Binding-site contacts:
Ligand atom C6 contacts residue GLY422 of chain 1.D at 3.8 Å.
Ligand atom P contacts residue DC1 of chain 1.OB at 1.6 Å.
Ligand atom C5 contacts residue PRO204 of chain 1.D at 3.9 Å (hydrophobic).
Ligand atom C8 contacts residue PRO204 of chain 1.D at 4.1 Å (hydrophobic).
Ligand atom C5 contacts residue PRO414 of chain 1.D at 4.1 Å (hydrophobic).
Ligand atom N6 contacts residue GLY420 of chain 1.D at 4.2 Å.
Ligand atom N7 contacts residue PRO204 of chain 1.D at 4.0 Å.
Ligand atom C4' contacts residue DC1 of chain 1.OB at 4.1 Å.
Ligand atom N3 contacts residue PRO414 of chain 1.D at 3.9 Å.
Ligand atom N6 contacts residue GLY422 of chain 1.D at 3.1 Å (h-bond).
Ligand atom N9 contacts residue PRO204 of chain 1.D at 4.2 Å.
Ligand atom O5' contacts residue ASP409 of chain 1.N at 3.6 Å (salt-bridge).
Ligand atom C4 contacts residue PRO204 of chain 1.D at 4.0 Å (hydrophobic).
Ligand atom C1' contacts residue DC1 of chain 1.OB at 3.8 Å.
Ligand atom O4' contacts residue DC1 of chain 1.OB at 3.3 Å.
Ligand atom C2 contacts residue GLY422 of chain 1.D at 3.5 Å.
Ligand atom C2 contacts residue PRO414 of chain 1.D at 4.1 Å (hydrophobic).
Ligand atom C3' contacts residue HIS413 of chain 1.D at 3.6 Å.
Ligand atom O3' contacts residue HIS413 of chain 1.D at 4.1 Å.
Ligand atom N6 contacts residue PHE421 of chain 1.D at 4.1 Å.
Ligand atom OP2 contacts residue DC1 of chain 1.OB at 2.5 Å (h-bond).
Ligand atom O5' contacts residue DC1 of chain 1.OB at 2.5 Å (h-bond).
Ligand atom C6 contacts residue SER415 of chain 1.D at 4.0 Å.
Ligand atom N7 contacts residue HIS413 of chain 1.D at 4.0 Å.
Ligand atom N6 contacts residue SER415 of chain 1.D at 3.4 Å.
Ligand atom OP1 contacts residue ASN411 of chain 1.N at 3.6 Å.
Ligand atom OP1 contacts residue DC1 of chain 1.OB at 2.5 Å (h-bond).
Ligand atom C2' contacts residue PRO414 of chain 1.D at 3.5 Å (hydrophobic).
Ligand atom C8 contacts residue HIS413 of chain 1.D at 3.6 Å.
Ligand atom C5' contacts residue ASP409 of chain 1.N at 3.9 Å.
Ligand atom C5' contacts residue DC1 of chain 1.OB at 3.9 Å.
Ligand atom N1 contacts residue VAL203 of chain 1.D at 4.0 Å.
Ligand atom N6 contacts residue PRO414 of chain 1.D at 3.7 Å.
Ligand atom C2 contacts residue ILE405 of chain 1.D at 4.1 Å (hydrophobic).
Ligand atom N7 contacts residue SER415 of chain 1.D at 3.8 Å.
Ligand atom N6 contacts residue PRO416 of chain 1.D at 3.9 Å.
Ligand atom C6 contacts residue PRO414 of chain 1.D at 3.5 Å (hydrophobic).
Ligand atom C5' contacts residue HIS413 of chain 1.D at 3.7 Å.
Ligand atom N1 contacts residue GLY422 of chain 1.D at 3.0 Å (h-bond).
Ligand atom N1 contacts residue PRO414 of chain 1.D at 3.5 Å (h-bond).

A small-molecule ligand and the protein it binds are described below.
Small molecule (SMILES): Nc1ncnc2c1ncn2[C@H]1C[C@H](O)[C@@H](COP(=O)(O)O)O1

Sequence of chain 1.D:
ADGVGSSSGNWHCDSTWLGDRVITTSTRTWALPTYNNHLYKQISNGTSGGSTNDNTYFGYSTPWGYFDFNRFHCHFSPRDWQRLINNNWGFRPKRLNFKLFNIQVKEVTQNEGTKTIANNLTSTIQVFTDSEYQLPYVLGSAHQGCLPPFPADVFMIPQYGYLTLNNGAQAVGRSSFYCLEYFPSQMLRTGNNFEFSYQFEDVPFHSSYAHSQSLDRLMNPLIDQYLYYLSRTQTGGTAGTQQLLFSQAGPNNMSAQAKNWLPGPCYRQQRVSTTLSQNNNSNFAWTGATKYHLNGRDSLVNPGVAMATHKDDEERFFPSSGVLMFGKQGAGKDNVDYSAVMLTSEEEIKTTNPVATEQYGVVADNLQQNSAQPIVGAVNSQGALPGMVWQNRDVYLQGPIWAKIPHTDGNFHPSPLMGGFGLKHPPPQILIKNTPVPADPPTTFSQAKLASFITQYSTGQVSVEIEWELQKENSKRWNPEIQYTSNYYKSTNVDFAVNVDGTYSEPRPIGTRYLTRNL

Sequence of chain 1.N:
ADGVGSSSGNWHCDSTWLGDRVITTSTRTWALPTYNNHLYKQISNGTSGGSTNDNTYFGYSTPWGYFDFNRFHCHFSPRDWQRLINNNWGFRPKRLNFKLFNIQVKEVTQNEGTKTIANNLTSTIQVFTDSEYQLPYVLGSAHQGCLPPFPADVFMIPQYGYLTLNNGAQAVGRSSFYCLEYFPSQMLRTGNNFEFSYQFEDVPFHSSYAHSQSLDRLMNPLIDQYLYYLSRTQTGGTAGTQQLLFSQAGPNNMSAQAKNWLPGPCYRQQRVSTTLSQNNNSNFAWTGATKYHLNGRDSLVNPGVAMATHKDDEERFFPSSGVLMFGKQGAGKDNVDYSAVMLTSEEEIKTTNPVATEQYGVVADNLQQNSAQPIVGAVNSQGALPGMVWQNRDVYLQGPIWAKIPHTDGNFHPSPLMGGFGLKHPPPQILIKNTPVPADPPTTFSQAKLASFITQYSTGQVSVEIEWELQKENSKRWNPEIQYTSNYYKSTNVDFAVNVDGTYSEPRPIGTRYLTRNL